A protein and the small-molecule ligand that binds it are described below.
Small molecule (SMILES): O=C1NC(=O)c2ccc(Br)cc2/C1=C/Nc1ccc(CN2CCCC2)cc1

Sequence of chain 3.A:
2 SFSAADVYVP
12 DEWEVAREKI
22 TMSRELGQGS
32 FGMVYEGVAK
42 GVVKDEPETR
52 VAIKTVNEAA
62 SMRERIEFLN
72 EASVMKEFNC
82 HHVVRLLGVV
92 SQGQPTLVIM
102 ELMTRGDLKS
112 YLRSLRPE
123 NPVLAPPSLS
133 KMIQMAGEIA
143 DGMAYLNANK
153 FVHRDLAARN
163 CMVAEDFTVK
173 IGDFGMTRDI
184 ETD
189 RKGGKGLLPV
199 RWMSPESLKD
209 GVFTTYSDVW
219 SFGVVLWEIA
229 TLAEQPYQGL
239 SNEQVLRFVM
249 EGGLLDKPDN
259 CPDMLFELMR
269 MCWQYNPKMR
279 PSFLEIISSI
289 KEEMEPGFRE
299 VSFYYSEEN

Binding-site contacts:
Ligand atom C13 contacts residue MET164 of chain 3.A at 3.5 Å (hydrophobic).
Ligand atom C15 contacts residue VAL35 of chain 3.A at 3.9 Å (hydrophobic).
Ligand atom N2 contacts residue MET104 of chain 3.A at 3.3 Å (h-bond).
Ligand atom C1 contacts residue LEU27 of chain 3.A at 3.8 Å (hydrophobic).
Ligand atom C2 contacts residue LEU27 of chain 3.A at 3.7 Å (hydrophobic).
Ligand atom C12 contacts residue MET164 of chain 3.A at 3.3 Å (hydrophobic).
Ligand atom C5 contacts residue LEU27 of chain 3.A at 3.5 Å (hydrophobic).
Ligand atom C16 contacts residue VAL35 of chain 3.A at 3.6 Å (hydrophobic).
Ligand atom O1 contacts residue VAL85 of chain 3.A at 3.7 Å.
Ligand atom O1 contacts residue MET101 of chain 3.A at 3.3 Å.
Ligand atom C21 contacts residue ALA53 of chain 3.A at 3.5 Å (hydrophobic).
Ligand atom C2 contacts residue GLY107 of chain 3.A at 3.8 Å.
Ligand atom C2 contacts residue THR105 of chain 3.A at 3.6 Å.
Ligand atom C12 contacts residue LEU27 of chain 3.A at 3.9 Å (hydrophobic).
Ligand atom O2 contacts residue MET104 of chain 3.A at 2.6 Å (h-bond).
Ligand atom C1 contacts residue THR105 of chain 3.A at 3.3 Å.
Ligand atom C11 contacts residue ARG106 of chain 3.A at 3.8 Å.
Ligand atom C3 contacts residue MET104 of chain 3.A at 3.6 Å (hydrophobic).
Ligand atom O2 contacts residue MET164 of chain 3.A at 3.9 Å.
Ligand atom C20 contacts residue GLU102 of chain 3.A at 3.9 Å.
Ligand atom BR1 contacts residue VAL35 of chain 3.A at 3.4 Å.
Ligand atom O2 contacts residue LEU103 of chain 3.A at 3.5 Å.
Ligand atom O2 contacts residue ALA53 of chain 3.A at 3.8 Å.
Ligand atom C21 contacts residue MET104 of chain 3.A at 3.7 Å (hydrophobic).
Ligand atom N3 contacts residue ALA53 of chain 3.A at 3.4 Å.
Ligand atom C11 contacts residue THR105 of chain 3.A at 3.8 Å.
Ligand atom N2 contacts residue MET164 of chain 3.A at 3.5 Å.
Ligand atom C20 contacts residue ALA53 of chain 3.A at 3.9 Å (hydrophobic).
Ligand atom BR1 contacts residue GLN29 of chain 3.A at 3.5 Å.
Ligand atom BR1 contacts residue GLY30 of chain 3.A at 3.8 Å.
Ligand atom C4 contacts residue GLY107 of chain 3.A at 3.9 Å.
Ligand atom C4 contacts residue LEU27 of chain 3.A at 3.8 Å (hydrophobic).
Ligand atom C3 contacts residue GLY107 of chain 3.A at 3.7 Å.
Ligand atom O2 contacts residue GLU102 of chain 3.A at 3.6 Å (salt-bridge).
Ligand atom C21 contacts residue MET164 of chain 3.A at 3.6 Å (hydrophobic).
Ligand atom N3 contacts residue GLU102 of chain 3.A at 3.0 Å (salt-bridge).
Ligand atom C21 contacts residue GLU102 of chain 3.A at 3.7 Å.
Ligand atom C3 contacts residue LEU27 of chain 3.A at 3.9 Å (hydrophobic).
Ligand atom N2 contacts residue LEU27 of chain 3.A at 3.8 Å.
Ligand atom C2 contacts residue MET104 of chain 3.A at 3.2 Å (hydrophobic).